Sequence of chain 1.C:
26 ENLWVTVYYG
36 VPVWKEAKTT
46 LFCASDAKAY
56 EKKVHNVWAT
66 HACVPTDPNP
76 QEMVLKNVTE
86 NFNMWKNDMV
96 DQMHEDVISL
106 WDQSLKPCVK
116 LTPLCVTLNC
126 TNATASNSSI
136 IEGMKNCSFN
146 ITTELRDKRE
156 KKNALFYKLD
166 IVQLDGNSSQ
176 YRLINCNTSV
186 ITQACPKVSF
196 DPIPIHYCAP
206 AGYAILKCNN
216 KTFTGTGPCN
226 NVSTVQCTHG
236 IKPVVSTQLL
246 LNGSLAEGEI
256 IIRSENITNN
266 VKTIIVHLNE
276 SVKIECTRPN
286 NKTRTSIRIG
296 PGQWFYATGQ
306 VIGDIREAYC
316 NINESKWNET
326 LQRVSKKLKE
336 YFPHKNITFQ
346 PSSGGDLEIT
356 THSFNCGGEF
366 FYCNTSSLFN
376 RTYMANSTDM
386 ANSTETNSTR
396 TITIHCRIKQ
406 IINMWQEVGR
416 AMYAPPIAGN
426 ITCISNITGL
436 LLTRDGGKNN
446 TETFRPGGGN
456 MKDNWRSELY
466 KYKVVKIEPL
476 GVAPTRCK

Sequence of chain 1.H:
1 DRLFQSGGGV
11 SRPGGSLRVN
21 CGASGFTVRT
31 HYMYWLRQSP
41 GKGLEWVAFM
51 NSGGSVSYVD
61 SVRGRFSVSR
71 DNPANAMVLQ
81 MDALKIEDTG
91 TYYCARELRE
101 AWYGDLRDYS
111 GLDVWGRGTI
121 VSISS

The protein below binds the small molecule below.
Small molecule (SMILES): CC(=O)N[C@H]1[C@H](O[C@H]2[C@H](O)[C@@H](NC(C)=O)CO[C@@H]2CO)O[C@H](CO)[C@@H](O)[C@@H]1O

Binding-site contacts:
Ligand atom C3 contacts residue ASN444 of chain 1.C at 3.8 Å.
Ligand atom C8 contacts residue NAG1 of chain 1.TB at 3.0 Å.
Ligand atom C2 contacts residue ARG2 of chain 1.H at 4.5 Å.
Ligand atom O5 contacts residue ASN444 of chain 1.C at 2.5 Å (h-bond).
Ligand atom O7 contacts residue ASN444 of chain 1.C at 3.9 Å.
Ligand atom C8 contacts residue LYS443 of chain 1.C at 3.9 Å.
Ligand atom N2 contacts residue LYS443 of chain 1.C at 4.2 Å.
Ligand atom O4 contacts residue ARG2 of chain 1.H at 4.5 Å.
Ligand atom C1 contacts residue ASN444 of chain 1.C at 1.5 Å.
Ligand atom C1 contacts residue ARG2 of chain 1.H at 3.7 Å.
Ligand atom C5 contacts residue ASN444 of chain 1.C at 3.8 Å.
Ligand atom N2 contacts residue ASN444 of chain 1.C at 2.6 Å (h-bond).
Ligand atom C1 contacts residue LYS443 of chain 1.C at 4.3 Å.
Ligand atom C5 contacts residue ARG2 of chain 1.H at 3.6 Å.
Ligand atom C6 contacts residue ARG2 of chain 1.H at 3.8 Å.
Ligand atom C3 contacts residue ARG2 of chain 1.H at 4.2 Å.
Ligand atom C7 contacts residue NAG1 of chain 1.TB at 4.3 Å.
Ligand atom C4 contacts residue ASN444 of chain 1.C at 4.3 Å.
Ligand atom O5 contacts residue ARG2 of chain 1.H at 4.0 Å.
Ligand atom C8 contacts residue ASN444 of chain 1.C at 4.0 Å.
Ligand atom N2 contacts residue SER24 of chain 1.H at 4.4 Å.
Ligand atom C8 contacts residue GLN345 of chain 1.C at 3.3 Å.
Ligand atom C4 contacts residue ARG2 of chain 1.H at 4.4 Å.
Ligand atom O6 contacts residue ARG2 of chain 1.H at 4.0 Å.
Ligand atom C2 contacts residue ASN444 of chain 1.C at 2.5 Å.
Ligand atom C7 contacts residue GLN345 of chain 1.C at 4.4 Å.
Ligand atom C7 contacts residue ASN444 of chain 1.C at 3.5 Å.